Sequence of chain 1.A:
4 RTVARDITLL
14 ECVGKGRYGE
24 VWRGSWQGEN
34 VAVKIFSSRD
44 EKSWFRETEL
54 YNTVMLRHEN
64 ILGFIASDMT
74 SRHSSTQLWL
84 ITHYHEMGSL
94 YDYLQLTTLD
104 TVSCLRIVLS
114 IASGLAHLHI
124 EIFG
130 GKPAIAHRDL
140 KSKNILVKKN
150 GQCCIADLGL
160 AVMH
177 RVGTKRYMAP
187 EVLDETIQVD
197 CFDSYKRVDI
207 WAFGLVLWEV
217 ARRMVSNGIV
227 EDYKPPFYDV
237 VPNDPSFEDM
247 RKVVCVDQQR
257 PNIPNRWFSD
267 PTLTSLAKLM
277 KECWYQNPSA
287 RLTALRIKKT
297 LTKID

This protein binds this small molecule.
Small molecule (SMILES): NC(=O)C1(N)CC1

Binding-site contacts:
Ligand atom C02 contacts residue ARG137 of chain 1.A at 3.7 Å.
Ligand atom C06 contacts residue ARG137 of chain 1.A at 3.4 Å.
Ligand atom N05 contacts residue VAL178 of chain 1.A at 3.3 Å.
Ligand atom C04 contacts residue ARG137 of chain 1.A at 4.0 Å.
Ligand atom C07 contacts residue ARG137 of chain 1.A at 3.9 Å.
Ligand atom C04 contacts residue VAL178 of chain 1.A at 3.7 Å (hydrophobic).
Ligand atom C07 contacts residue VAL178 of chain 1.A at 4.4 Å (hydrophobic).
Ligand atom C06 contacts residue VAL178 of chain 1.A at 3.2 Å (hydrophobic).
Ligand atom O03 contacts residue ARG137 of chain 1.A at 2.9 Å (salt-bridge).